Binding-site contacts:
Ligand atom C4 contacts residue ASN709 of chain 1.A at 4.3 Å.
Ligand atom C7 contacts residue ASN709 of chain 1.A at 3.2 Å.
Ligand atom C8 contacts residue ASN710 of chain 1.A at 4.0 Å.
Ligand atom C5 contacts residue ASN709 of chain 1.A at 3.8 Å.
Ligand atom N2 contacts residue ASN709 of chain 1.A at 2.9 Å (h-bond).
Ligand atom C1 contacts residue ASN709 of chain 1.A at 1.5 Å.
Ligand atom O7 contacts residue ASN709 of chain 1.A at 3.1 Å (h-bond).
Ligand atom C2 contacts residue ASN709 of chain 1.A at 2.5 Å.
Ligand atom O5 contacts residue ASN709 of chain 1.A at 2.5 Å (h-bond).
Ligand atom C8 contacts residue ASN709 of chain 1.A at 3.6 Å.
Ligand atom C3 contacts residue ASN709 of chain 1.A at 3.9 Å.

The protein below binds the small molecule below.
Small molecule (SMILES): CC(=O)N[C@@H]1[C@@H](O)[C@H](O)[C@@H](CO)O[C@H]1O

Sequence of chain 1.A:
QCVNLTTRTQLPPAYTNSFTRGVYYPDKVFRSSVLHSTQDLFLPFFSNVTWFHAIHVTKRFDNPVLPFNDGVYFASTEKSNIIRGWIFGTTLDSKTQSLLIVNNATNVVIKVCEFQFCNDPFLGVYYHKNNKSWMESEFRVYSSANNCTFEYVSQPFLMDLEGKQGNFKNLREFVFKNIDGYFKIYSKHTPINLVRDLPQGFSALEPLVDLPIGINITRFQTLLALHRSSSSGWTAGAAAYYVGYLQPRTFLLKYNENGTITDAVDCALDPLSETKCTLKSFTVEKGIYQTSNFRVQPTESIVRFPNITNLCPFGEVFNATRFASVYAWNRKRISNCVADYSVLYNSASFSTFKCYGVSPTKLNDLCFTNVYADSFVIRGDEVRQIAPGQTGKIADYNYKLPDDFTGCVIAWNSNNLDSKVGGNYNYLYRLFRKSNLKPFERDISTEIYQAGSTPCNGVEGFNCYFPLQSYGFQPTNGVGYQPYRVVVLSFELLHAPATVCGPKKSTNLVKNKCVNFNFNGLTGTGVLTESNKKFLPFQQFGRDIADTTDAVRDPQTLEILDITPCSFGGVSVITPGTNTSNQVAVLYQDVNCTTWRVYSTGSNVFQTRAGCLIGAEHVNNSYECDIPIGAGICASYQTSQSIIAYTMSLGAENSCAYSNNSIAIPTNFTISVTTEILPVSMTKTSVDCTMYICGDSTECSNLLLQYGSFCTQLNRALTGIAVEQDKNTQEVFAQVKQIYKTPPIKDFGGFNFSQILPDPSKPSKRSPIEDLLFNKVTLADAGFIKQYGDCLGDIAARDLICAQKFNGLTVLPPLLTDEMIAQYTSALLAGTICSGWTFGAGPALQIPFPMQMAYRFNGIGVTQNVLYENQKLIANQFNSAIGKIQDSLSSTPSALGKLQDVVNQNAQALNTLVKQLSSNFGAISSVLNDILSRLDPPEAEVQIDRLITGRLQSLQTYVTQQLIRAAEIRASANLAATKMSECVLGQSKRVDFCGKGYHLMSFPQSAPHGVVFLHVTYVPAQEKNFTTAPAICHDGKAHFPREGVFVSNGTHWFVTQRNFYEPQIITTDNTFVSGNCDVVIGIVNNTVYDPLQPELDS